A small-molecule ligand and the protein it binds are described below.
Small molecule (SMILES): CC[C@H](C)[C@H](NC(=O)[C@H](CC(C)C)NC(=O)[C@H](CCC(N)=O)NC(=O)[C@H](CCCN=C(N)N)NC(=O)[C@H](CC(C)C)NC(=O)[C@H](C)NC(=O)[C@H](Cc1ccccc1)NC(=O)[C@H](C)NC(=O)[C@H](C)N)C(=O)N[C@@H](CC(C)C)C(=O)N[C@@H](C)C(=O)NCC(=O)N[C@@H](CC(C)C)C(=O)N[C@@H](CCC(N)=O)C(=O)N[C@H](C=O)CC(=O)O

Binding-site contacts:
Ligand atom CD2 contacts residue PHE86 of chain 1.A at 3.9 Å (hydrophobic).
Ligand atom NE2 contacts residue LEU91 of chain 1.A at 3.4 Å.
Ligand atom C contacts residue ILE77 of chain 1.A at 3.5 Å (hydrophobic).
Ligand atom CG2 contacts residue VAL95 of chain 1.A at 3.9 Å (hydrophobic).
Ligand atom CB contacts residue RAL1 of chain 1.E at 4.0 Å.
Ligand atom N contacts residue ILE77 of chain 1.A at 4.0 Å.
Ligand atom O contacts residue LYS81 of chain 1.A at 3.3 Å (salt-bridge).
Ligand atom NH2 contacts residue GLU99 of chain 1.A at 3.2 Å (salt-bridge).
Ligand atom CD1 contacts residue TRP102 of chain 1.A at 4.1 Å (hydrophobic).
Ligand atom CD1 contacts residue VAL95 of chain 1.A at 3.6 Å (hydrophobic).
Ligand atom CA contacts residue ILE77 of chain 1.A at 3.6 Å (hydrophobic).
Ligand atom CD1 contacts residue GLN94 of chain 1.A at 3.9 Å.
Ligand atom CG contacts residue GLU99 of chain 1.A at 3.8 Å.
Ligand atom C contacts residue LYS81 of chain 1.A at 3.5 Å.
Ligand atom CG contacts residue LEU91 of chain 1.A at 4.1 Å (hydrophobic).
Ligand atom CD2 contacts residue TRP102 of chain 1.A at 3.4 Å (hydrophobic).
Ligand atom O contacts residue LYS81 of chain 1.A at 3.5 Å (salt-bridge).
Ligand atom N contacts residue ILE77 of chain 1.A at 3.8 Å.
Ligand atom CD1 contacts residue GLU99 of chain 1.A at 3.8 Å.
Ligand atom CD contacts residue GLU99 of chain 1.A at 4.0 Å.
Ligand atom CD2 contacts residue LYS81 of chain 1.A at 3.6 Å.
Ligand atom C contacts residue ILE77 of chain 1.A at 4.0 Å (hydrophobic).
Ligand atom CG contacts residue VAL95 of chain 1.A at 4.0 Å (hydrophobic).
Ligand atom CB contacts residue RAL1 of chain 1.E at 3.6 Å.
Ligand atom CG contacts residue ILE77 of chain 1.A at 4.1 Å (hydrophobic).
Ligand atom CD1 contacts residue LEU98 of chain 1.A at 3.9 Å (hydrophobic).
Ligand atom CD contacts residue LEU91 of chain 1.A at 3.7 Å (hydrophobic).
Ligand atom O contacts residue LYS81 of chain 1.A at 3.0 Å (salt-bridge).
Ligand atom CA contacts residue ILE77 of chain 1.A at 3.7 Å (hydrophobic).
Ligand atom CD1 contacts residue RAL1 of chain 1.E at 3.7 Å.
Ligand atom CD2 contacts residue LEU73 of chain 1.A at 3.8 Å (hydrophobic).
Ligand atom CB contacts residue GLU99 of chain 1.A at 3.7 Å.
Ligand atom O contacts residue ILE77 of chain 1.A at 3.8 Å.
Ligand atom O contacts residue ILE77 of chain 1.A at 3.5 Å.
Ligand atom CD1 contacts residue LEU73 of chain 1.A at 3.7 Å (hydrophobic).
Ligand atom O contacts residue ASN78 of chain 1.A at 4.0 Å.
Ligand atom C contacts residue LYS81 of chain 1.A at 3.9 Å.
Ligand atom NE contacts residue GLU99 of chain 1.A at 3.0 Å (salt-bridge).
Ligand atom CZ contacts residue GLU99 of chain 1.A at 3.7 Å.
Ligand atom CD2 contacts residue GLN94 of chain 1.A at 3.6 Å.

Sequence of chain 1.A:
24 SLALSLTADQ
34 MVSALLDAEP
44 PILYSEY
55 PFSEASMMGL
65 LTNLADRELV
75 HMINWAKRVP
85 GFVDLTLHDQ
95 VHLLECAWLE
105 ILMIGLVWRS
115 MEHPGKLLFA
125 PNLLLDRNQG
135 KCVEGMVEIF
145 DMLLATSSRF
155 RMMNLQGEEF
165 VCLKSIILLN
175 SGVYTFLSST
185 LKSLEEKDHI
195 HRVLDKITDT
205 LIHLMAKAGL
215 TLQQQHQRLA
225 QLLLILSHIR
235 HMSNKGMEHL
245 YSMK